Sequence of chain 1.B:
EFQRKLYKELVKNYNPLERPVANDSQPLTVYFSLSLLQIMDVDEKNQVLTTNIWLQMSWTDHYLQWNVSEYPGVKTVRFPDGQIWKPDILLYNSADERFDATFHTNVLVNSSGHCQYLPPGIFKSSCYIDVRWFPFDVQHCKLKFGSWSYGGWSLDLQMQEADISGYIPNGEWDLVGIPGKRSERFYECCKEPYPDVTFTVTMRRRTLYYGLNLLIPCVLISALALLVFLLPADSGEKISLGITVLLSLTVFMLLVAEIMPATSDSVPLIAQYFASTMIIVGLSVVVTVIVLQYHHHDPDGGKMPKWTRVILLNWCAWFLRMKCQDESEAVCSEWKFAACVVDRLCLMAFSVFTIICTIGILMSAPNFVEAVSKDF

Binding-site contacts:
Ligand atom N12 contacts residue LEU212 of chain 1.B at 3.5 Å (h-bond).
Ligand atom C15 contacts residue ALA275 of chain 1.A at 3.3 Å (hydrophobic).
Ligand atom CL1 contacts residue PRO217 of chain 1.B at 3.8 Å.
Ligand atom C19 contacts residue MET253 of chain 1.A at 3.2 Å (hydrophobic).
Ligand atom O06 contacts residue ASN213 of chain 1.B at 3.4 Å (h-bond).
Ligand atom C20 contacts residue PRO217 of chain 1.B at 3.8 Å (hydrophobic).
Ligand atom C03 contacts residue PHE252 of chain 1.B at 3.8 Å (hydrophobic).
Ligand atom O17 contacts residue LEU212 of chain 1.B at 3.8 Å.
Ligand atom C07 contacts residue ASN213 of chain 1.B at 3.5 Å.
Ligand atom C08 contacts residue MET253 of chain 1.A at 3.5 Å (hydrophobic).
Ligand atom O17 contacts residue VAL267 of chain 1.A at 3.4 Å.
Ligand atom C10 contacts residue MET253 of chain 1.A at 3.3 Å (hydrophobic).
Ligand atom CL1 contacts residue MET278 of chain 1.A at 3.9 Å.
Ligand atom N12 contacts residue ASN213 of chain 1.B at 3.6 Å.
Ligand atom C05 contacts residue ASN213 of chain 1.B at 3.3 Å.
Ligand atom C01 contacts residue PHE252 of chain 1.B at 3.8 Å (hydrophobic).
Ligand atom O02 contacts residue PHE252 of chain 1.B at 3.4 Å.
Ligand atom C08 contacts residue ASN213 of chain 1.B at 3.5 Å.
Ligand atom CL1 contacts residue THR250 of chain 1.A at 3.9 Å.
Ligand atom C01 contacts residue VAL251 of chain 1.B at 3.8 Å (hydrophobic).
Ligand atom C20 contacts residue MET253 of chain 1.A at 3.9 Å (hydrophobic).
Ligand atom N18 contacts residue LEU212 of chain 1.B at 3.8 Å.
Ligand atom O11 contacts residue LEU212 of chain 1.B at 3.4 Å (h-bond).
Ligand atom C14 contacts residue ALA275 of chain 1.A at 3.3 Å (hydrophobic).
Ligand atom N09 contacts residue MET253 of chain 1.A at 3.6 Å.
Ligand atom C16 contacts residue ALA275 of chain 1.A at 3.1 Å (hydrophobic).
Ligand atom C01 contacts residue LEU254 of chain 1.A at 3.6 Å (hydrophobic).
Ligand atom C10 contacts residue ASN213 of chain 1.B at 3.9 Å.
Ligand atom N09 contacts residue LEU212 of chain 1.B at 4.0 Å.
Ligand atom C10 contacts residue LEU212 of chain 1.B at 3.4 Å (hydrophobic).
Ligand atom N12 contacts residue MET253 of chain 1.A at 3.6 Å.
Ligand atom C13 contacts residue MET253 of chain 1.A at 3.9 Å (hydrophobic).
Ligand atom N09 contacts residue ASN213 of chain 1.B at 3.5 Å.
Ligand atom C19 contacts residue PRO217 of chain 1.B at 3.6 Å (hydrophobic).
Ligand atom CL1 contacts residue ILE221 of chain 1.B at 3.6 Å.
Ligand atom C04 contacts residue ASN213 of chain 1.B at 3.8 Å.
Ligand atom N18 contacts residue ALA271 of chain 1.A at 3.8 Å.
Ligand atom C13 contacts residue LEU212 of chain 1.B at 3.8 Å (hydrophobic).
Ligand atom N18 contacts residue ASN213 of chain 1.B at 3.9 Å.
Ligand atom O11 contacts residue MET253 of chain 1.A at 3.4 Å.

Sequence of chain 1.A:
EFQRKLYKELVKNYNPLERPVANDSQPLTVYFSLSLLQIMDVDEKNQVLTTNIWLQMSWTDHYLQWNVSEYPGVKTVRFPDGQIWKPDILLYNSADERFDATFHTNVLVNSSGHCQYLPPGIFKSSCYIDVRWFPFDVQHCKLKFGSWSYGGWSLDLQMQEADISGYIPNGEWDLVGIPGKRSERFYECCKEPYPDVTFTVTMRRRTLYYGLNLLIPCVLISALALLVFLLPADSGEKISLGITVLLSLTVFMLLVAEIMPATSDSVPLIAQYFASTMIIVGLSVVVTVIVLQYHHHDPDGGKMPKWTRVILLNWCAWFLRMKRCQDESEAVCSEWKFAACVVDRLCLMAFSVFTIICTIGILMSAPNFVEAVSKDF

The small molecule below binds the protein below.
Small molecule (SMILES): COc1cc(OC)c(NC(=O)Nc2cc(C)on2)cc1Cl